A small-molecule ligand and the protein it binds are described below.
Small molecule (SMILES): CC(=O)N[C@H]1[C@H](O[C@H]2[C@H](O)[C@@H](NC(C)=O)CO[C@@H]2CO[C@@H]2O[C@@H](C)[C@@H](O)[C@@H](O)[C@@H]2O)O[C@H](CO)[C@@H](O[C@@H]2O[C@H](CO)[C@@H](O)[C@H](O)[C@@H]2O)[C@@H]1O

Binding-site contacts:
Ligand atom N2 contacts residue ASN307 of chain 23.E at 3.0 Å (h-bond).
Ligand atom C2 contacts residue ASN307 of chain 23.E at 2.5 Å.
Ligand atom C8 contacts residue ASN307 of chain 23.E at 4.5 Å.
Ligand atom C7 contacts residue PRO305 of chain 23.E at 4.3 Å (hydrophobic).
Ligand atom O6 contacts residue GLN328 of chain 23.E at 4.3 Å.
Ligand atom C5 contacts residue ASN307 of chain 23.E at 3.6 Å.
Ligand atom C4 contacts residue ASN307 of chain 23.E at 4.2 Å.
Ligand atom C3 contacts residue ASN307 of chain 23.E at 3.8 Å.
Ligand atom O5 contacts residue ASN307 of chain 23.E at 2.3 Å (h-bond).
Ligand atom C7 contacts residue ASN307 of chain 23.E at 4.1 Å.
Ligand atom C8 contacts residue PRO305 of chain 23.E at 2.9 Å (hydrophobic).
Ligand atom C1 contacts residue ASN307 of chain 23.E at 1.4 Å.
Ligand atom C8 contacts residue ILE306 of chain 23.E at 3.7 Å (hydrophobic).

Sequence of chain 23.E:
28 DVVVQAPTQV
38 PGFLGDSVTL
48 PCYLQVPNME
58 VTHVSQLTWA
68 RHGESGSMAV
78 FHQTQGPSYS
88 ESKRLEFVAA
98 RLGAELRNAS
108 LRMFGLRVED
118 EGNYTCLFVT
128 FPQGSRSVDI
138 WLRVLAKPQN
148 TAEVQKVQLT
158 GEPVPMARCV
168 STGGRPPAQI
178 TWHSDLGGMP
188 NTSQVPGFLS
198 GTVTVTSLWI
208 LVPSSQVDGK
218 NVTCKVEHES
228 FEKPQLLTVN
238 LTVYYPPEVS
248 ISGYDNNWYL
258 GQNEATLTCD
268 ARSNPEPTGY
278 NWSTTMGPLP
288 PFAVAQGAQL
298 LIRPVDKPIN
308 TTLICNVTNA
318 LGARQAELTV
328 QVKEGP